The protein below binds the small molecule below.
Small molecule (SMILES): OC[C@H]1O[C@@](CO)(O[C@H]2O[C@H](CO)[C@@H](O)[C@H](O)[C@H]2O)[C@@H](O)[C@@H]1O

Binding-site contacts:
Ligand atom C4 contacts residue HIS298 of chain 1.A at 4.4 Å.
Ligand atom O4 contacts residue GLN299 of chain 1.A at 3.1 Å (h-bond).
Ligand atom C5 contacts residue ARG295 of chain 1.A at 4.3 Å.
Ligand atom O4 contacts residue GLN299 of chain 1.A at 4.4 Å.
Ligand atom O4 contacts residue ARG295 of chain 1.A at 3.5 Å (salt-bridge).
Ligand atom C2 contacts residue GLN299 of chain 1.A at 4.3 Å.
Ligand atom O3 contacts residue HIS298 of chain 1.A at 4.2 Å.
Ligand atom C3 contacts residue LYS300 of chain 1.A at 3.6 Å.
Ligand atom C1 contacts residue GLN299 of chain 1.A at 4.4 Å.
Ligand atom O4 contacts residue GLN218 of chain 1.A at 2.9 Å (h-bond).
Ligand atom C6 contacts residue GLN299 of chain 1.A at 4.5 Å.
Ligand atom C6 contacts residue ARG295 of chain 1.A at 3.5 Å.
Ligand atom O3 contacts residue GLN299 of chain 1.A at 2.7 Å (h-bond).
Ligand atom O6 contacts residue ARG295 of chain 1.A at 2.8 Å (salt-bridge).
Ligand atom C3 contacts residue GLN218 of chain 1.A at 3.5 Å.
Ligand atom C4 contacts residue ARG295 of chain 1.A at 3.8 Å.
Ligand atom C4 contacts residue LYS300 of chain 1.A at 4.0 Å.
Ligand atom O4 contacts residue LEU296 of chain 1.A at 4.1 Å.
Ligand atom C4 contacts residue GLN218 of chain 1.A at 3.6 Å.
Ligand atom C2 contacts residue GLN299 of chain 1.A at 4.4 Å.
Ligand atom O1 contacts residue LYS300 of chain 1.A at 4.1 Å.
Ligand atom C4 contacts residue GLN299 of chain 1.A at 4.0 Å.
Ligand atom C3 contacts residue GLN299 of chain 1.A at 4.0 Å.
Ligand atom O2 contacts residue GLN299 of chain 1.A at 3.6 Å.
Ligand atom O4 contacts residue LYS300 of chain 1.A at 3.4 Å.
Ligand atom O3 contacts residue LYS300 of chain 1.A at 2.9 Å (salt-bridge).
Ligand atom C5 contacts residue GLN299 of chain 1.A at 3.9 Å.
Ligand atom O3 contacts residue GLN218 of chain 1.A at 2.7 Å (h-bond).
Ligand atom C3 contacts residue GLN299 of chain 1.A at 3.6 Å.
Ligand atom O3 contacts residue GLN299 of chain 1.A at 4.4 Å.

Sequence of chain 1.A:
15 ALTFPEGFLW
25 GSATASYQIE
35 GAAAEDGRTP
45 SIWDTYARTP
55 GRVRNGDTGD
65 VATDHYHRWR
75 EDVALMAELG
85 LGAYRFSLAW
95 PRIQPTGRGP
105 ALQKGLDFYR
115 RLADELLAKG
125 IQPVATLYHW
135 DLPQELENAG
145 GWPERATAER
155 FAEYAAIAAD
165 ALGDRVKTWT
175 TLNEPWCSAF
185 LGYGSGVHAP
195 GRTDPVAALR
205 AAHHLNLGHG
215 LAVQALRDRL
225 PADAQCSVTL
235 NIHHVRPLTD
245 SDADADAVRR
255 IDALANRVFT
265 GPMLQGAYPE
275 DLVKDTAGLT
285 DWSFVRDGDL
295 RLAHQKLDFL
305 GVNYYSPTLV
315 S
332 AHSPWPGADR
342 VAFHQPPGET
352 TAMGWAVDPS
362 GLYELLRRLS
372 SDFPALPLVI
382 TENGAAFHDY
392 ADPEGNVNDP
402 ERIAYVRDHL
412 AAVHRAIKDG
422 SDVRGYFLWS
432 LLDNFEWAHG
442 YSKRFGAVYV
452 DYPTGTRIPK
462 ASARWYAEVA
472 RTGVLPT